Sequence of chain 1.B:
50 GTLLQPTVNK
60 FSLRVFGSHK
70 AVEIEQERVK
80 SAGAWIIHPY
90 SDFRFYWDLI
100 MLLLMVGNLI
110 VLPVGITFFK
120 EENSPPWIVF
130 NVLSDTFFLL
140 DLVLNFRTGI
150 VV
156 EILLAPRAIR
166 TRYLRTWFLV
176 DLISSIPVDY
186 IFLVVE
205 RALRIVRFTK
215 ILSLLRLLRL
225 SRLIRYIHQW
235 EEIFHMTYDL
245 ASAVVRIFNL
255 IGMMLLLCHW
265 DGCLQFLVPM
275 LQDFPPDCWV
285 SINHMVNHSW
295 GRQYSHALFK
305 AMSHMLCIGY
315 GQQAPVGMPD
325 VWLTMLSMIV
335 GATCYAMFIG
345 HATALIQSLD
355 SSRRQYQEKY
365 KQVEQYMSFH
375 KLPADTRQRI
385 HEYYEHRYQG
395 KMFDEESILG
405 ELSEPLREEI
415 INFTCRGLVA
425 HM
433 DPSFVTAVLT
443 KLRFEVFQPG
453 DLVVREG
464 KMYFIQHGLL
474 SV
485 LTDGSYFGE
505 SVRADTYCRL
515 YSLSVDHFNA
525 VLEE

A small-molecule ligand and the protein it binds are described below.
Small molecule (SMILES): COc1ccc(CCN2CCC[C@H](CN3CCc4cc(OC)c(OC)cc4CC3=O)C2)cc1OC

Binding-site contacts:
Ligand atom CAN contacts residue TYR242 of chain 1.B at 3.8 Å (hydrophobic).
Ligand atom CAR contacts residue PHE238 of chain 1.B at 3.6 Å (hydrophobic).
Ligand atom CAK contacts residue TYR242 of chain 1.B at 4.3 Å (hydrophobic).
Ligand atom CAO contacts residue PHE238 of chain 1.B at 4.0 Å (hydrophobic).
Ligand atom CBF contacts residue TRP234 of chain 1.B at 3.6 Å (hydrophobic).
Ligand atom CAJ contacts residue TYR242 of chain 1.B at 4.5 Å (hydrophobic).
Ligand atom CAM contacts residue TYR242 of chain 1.B at 3.6 Å (hydrophobic).
Ligand atom CAU contacts residue PHE238 of chain 1.B at 4.4 Å (hydrophobic).
Ligand atom CBG contacts residue GLU235 of chain 1.B at 3.7 Å.
Ligand atom CAI contacts residue TYR242 of chain 1.B at 4.3 Å (hydrophobic).
Ligand atom CAS contacts residue LEU244 of chain 1.B at 3.9 Å (hydrophobic).
Ligand atom OAB contacts residue TRP234 of chain 1.B at 4.3 Å.
Ligand atom CAI contacts residue LEU244 of chain 1.B at 3.8 Å (hydrophobic).
Ligand atom CBA contacts residue TYR242 of chain 1.B at 4.1 Å (hydrophobic).
Ligand atom OAC contacts residue GLU235 of chain 1.B at 4.1 Å.
Ligand atom NAF contacts residue TYR242 of chain 1.B at 4.3 Å.
Ligand atom CAV contacts residue TYR242 of chain 1.B at 4.2 Å (hydrophobic).
Ligand atom CBD contacts residue TYR242 of chain 1.B at 4.4 Å (hydrophobic).
Ligand atom CAT contacts residue PHE238 of chain 1.B at 3.5 Å (hydrophobic).
Ligand atom CAK contacts residue LEU244 of chain 1.B at 3.9 Å (hydrophobic).
Ligand atom CBF contacts residue ILE231 of chain 1.B at 3.9 Å (hydrophobic).
Ligand atom CAW contacts residue PHE238 of chain 1.B at 3.7 Å (hydrophobic).